Binding-site contacts:
Ligand atom C14 contacts residue ALA49 of chain 1.H at 3.6 Å (hydrophobic).
Ligand atom N25 contacts residue ASP124 of chain 1.I at 3.6 Å.
Ligand atom C39 contacts residue MET95 of chain 1.I at 3.3 Å (hydrophobic).
Ligand atom C17 contacts residue ALA49 of chain 1.H at 3.6 Å (hydrophobic).
Ligand atom C12 contacts residue VAL31 of chain 1.H at 3.5 Å (hydrophobic).
Ligand atom C17 contacts residue VAL31 of chain 1.H at 3.4 Å (hydrophobic).
Ligand atom C16 contacts residue VAL31 of chain 1.H at 3.5 Å (hydrophobic).
Ligand atom N03 contacts residue THR21 of chain 1.H at 2.8 Å (h-bond).
Ligand atom C16 contacts residue ALA49 of chain 1.H at 3.5 Å (hydrophobic).
Ligand atom C28 contacts residue ASN130 of chain 1.I at 3.3 Å.
Ligand atom C27 contacts residue SER122 of chain 1.I at 3.5 Å.
Ligand atom C09 contacts residue ILE45 of chain 1.H at 3.4 Å (hydrophobic).
Ligand atom O31 contacts residue GLN22 of chain 1.H at 3.1 Å.
Ligand atom O18 contacts residue SER20 of chain 1.H at 3.3 Å.
Ligand atom C15 contacts residue VAL31 of chain 1.H at 3.6 Å (hydrophobic).
Ligand atom N06 contacts residue GLY47 of chain 1.H at 2.7 Å (h-bond).
Ligand atom C28 contacts residue SER122 of chain 1.I at 3.4 Å.
Ligand atom C22 contacts residue THR21 of chain 1.H at 3.4 Å.
Ligand atom C15 contacts residue SER20 of chain 1.H at 3.5 Å.
Ligand atom N32 contacts residue ASP124 of chain 1.I at 3.1 Å (salt-bridge).
Ligand atom C23 contacts residue SER20 of chain 1.H at 3.2 Å.
Ligand atom C24 contacts residue SER27 of chain 1.H at 3.3 Å.
Ligand atom N06 contacts residue THR1 of chain 1.H at 3.5 Å (h-bond).
Ligand atom C10 contacts residue ALA52 of chain 1.H at 3.5 Å (hydrophobic).
Ligand atom C05 contacts residue GLY47 of chain 1.H at 3.5 Å.
Ligand atom C28 contacts residue TRP129 of chain 1.I at 3.5 Å (hydrophobic).
Ligand atom C02 contacts residue THR21 of chain 1.H at 3.6 Å.
Ligand atom C07 contacts residue LYS33 of chain 1.H at 3.7 Å.
Ligand atom O01 contacts residue ALA49 of chain 1.H at 3.0 Å (h-bond).
Ligand atom C15 contacts residue ALA49 of chain 1.H at 3.5 Å (hydrophobic).
Ligand atom O31 contacts residue SER27 of chain 1.H at 2.6 Å (h-bond).
Ligand atom C04 contacts residue GLY47 of chain 1.H at 3.4 Å.
Ligand atom C09 contacts residue LYS33 of chain 1.H at 3.5 Å.
Ligand atom C29 contacts residue TRP129 of chain 1.I at 3.6 Å (hydrophobic).
Ligand atom C30 contacts residue ASP124 of chain 1.I at 3.1 Å.
Ligand atom O18 contacts residue THR21 of chain 1.H at 3.6 Å (h-bond).
Ligand atom C13 contacts residue VAL31 of chain 1.H at 3.5 Å (hydrophobic).
Ligand atom C14 contacts residue VAL31 of chain 1.H at 3.6 Å (hydrophobic).
Ligand atom C07 contacts residue THR1 of chain 1.H at 3.1 Å.
Ligand atom C24 contacts residue SER20 of chain 1.H at 3.5 Å.

Sequence of chain 1.H:
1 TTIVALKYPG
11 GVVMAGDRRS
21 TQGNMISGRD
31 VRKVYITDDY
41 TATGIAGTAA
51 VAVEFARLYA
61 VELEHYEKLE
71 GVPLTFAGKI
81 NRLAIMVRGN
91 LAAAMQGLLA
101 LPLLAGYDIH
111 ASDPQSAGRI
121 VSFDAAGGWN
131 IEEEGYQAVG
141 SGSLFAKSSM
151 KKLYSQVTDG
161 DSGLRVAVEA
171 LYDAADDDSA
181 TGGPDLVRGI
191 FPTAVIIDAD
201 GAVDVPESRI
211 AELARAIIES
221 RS

A small-molecule ligand and the protein it binds are described below.
Small molecule (SMILES): COC[C@H](NC(=O)[C@H](CC(=O)N1CCCCC1)NC(=O)CCc1ccccc1)C(=O)NCc1cccc2ccccc12

Sequence of chain 1.I:
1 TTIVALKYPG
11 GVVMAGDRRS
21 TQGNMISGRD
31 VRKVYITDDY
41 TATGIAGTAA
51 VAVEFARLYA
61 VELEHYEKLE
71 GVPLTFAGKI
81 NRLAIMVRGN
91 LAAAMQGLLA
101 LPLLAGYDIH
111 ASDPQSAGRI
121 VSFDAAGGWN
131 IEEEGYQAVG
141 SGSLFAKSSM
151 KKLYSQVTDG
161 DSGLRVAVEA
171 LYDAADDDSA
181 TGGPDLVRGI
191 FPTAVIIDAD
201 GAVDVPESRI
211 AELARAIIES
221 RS